A protein and the small-molecule ligand that binds it are described below.
Small molecule (SMILES): CN(c1ccccc1)c1nccc(-c2cnn3ncccc23)n1

Binding-site contacts:
Ligand atom N3 contacts residue ASP183 of chain 1.C at 3.9 Å.
Ligand atom C7 contacts residue ALA62 of chain 1.C at 3.5 Å (hydrophobic).
Ligand atom C11 contacts residue PHE114 of chain 1.C at 3.5 Å (hydrophobic).
Ligand atom C10 contacts residue VAL182 of chain 1.C at 3.9 Å (hydrophobic).
Ligand atom N4 contacts residue ASP183 of chain 1.C at 3.6 Å.
Ligand atom N2 contacts residue PHE114 of chain 1.C at 3.6 Å.
Ligand atom C16 contacts residue LEU117 of chain 1.C at 3.4 Å (hydrophobic).
Ligand atom C6 contacts residue ALA62 of chain 1.C at 3.9 Å (hydrophobic).
Ligand atom N1 contacts residue GLU115 of chain 1.C at 3.9 Å.
Ligand atom N contacts residue ILE41 of chain 1.C at 3.8 Å.
Ligand atom C2 contacts residue SER118 of chain 1.C at 3.5 Å.
Ligand atom C11 contacts residue VAL182 of chain 1.C at 3.8 Å (hydrophobic).
Ligand atom N4 contacts residue LYS64 of chain 1.C at 3.0 Å (salt-bridge).
Ligand atom C14 contacts residue VAL49 of chain 1.C at 4.0 Å (hydrophobic).
Ligand atom C16 contacts residue ILE41 of chain 1.C at 3.7 Å (hydrophobic).
Ligand atom N3 contacts residue VAL182 of chain 1.C at 3.7 Å.
Ligand atom C14 contacts residue PHE46 of chain 1.C at 3.8 Å (hydrophobic).
Ligand atom N3 contacts residue LYS64 of chain 1.C at 3.7 Å.
Ligand atom C6 contacts residue LEU170 of chain 1.C at 3.6 Å (hydrophobic).
Ligand atom N2 contacts residue LYS64 of chain 1.C at 3.6 Å.
Ligand atom C7 contacts residue GLU115 of chain 1.C at 3.1 Å.
Ligand atom C15 contacts residue LYS64 of chain 1.C at 3.8 Å.
Ligand atom N contacts residue LEU170 of chain 1.C at 3.9 Å.
Ligand atom C16 contacts residue MET116 of chain 1.C at 3.8 Å (hydrophobic).
Ligand atom C13 contacts residue VAL49 of chain 1.C at 3.8 Å (hydrophobic).
Ligand atom N1 contacts residue ALA62 of chain 1.C at 3.5 Å.
Ligand atom N1 contacts residue LEU117 of chain 1.C at 3.3 Å (h-bond).
Ligand atom C7 contacts residue LEU117 of chain 1.C at 3.6 Å (hydrophobic).
Ligand atom N2 contacts residue ASP183 of chain 1.C at 3.8 Å.
Ligand atom C1 contacts residue LEU170 of chain 1.C at 4.0 Å (hydrophobic).
Ligand atom C8 contacts residue GLU115 of chain 1.C at 3.8 Å.
Ligand atom C15 contacts residue PHE46 of chain 1.C at 3.5 Å (hydrophobic).
Ligand atom C15 contacts residue ASP183 of chain 1.C at 3.8 Å.
Ligand atom N5 contacts residue LEU170 of chain 1.C at 3.7 Å.
Ligand atom N2 contacts residue VAL182 of chain 1.C at 3.8 Å.
Ligand atom C2 contacts residue LEU170 of chain 1.C at 3.3 Å (hydrophobic).
Ligand atom C8 contacts residue PHE114 of chain 1.C at 3.8 Å (hydrophobic).
Ligand atom C3 contacts residue LEU170 of chain 1.C at 3.7 Å (hydrophobic).
Ligand atom C4 contacts residue VAL49 of chain 1.C at 4.0 Å (hydrophobic).
Ligand atom C12 contacts residue VAL182 of chain 1.C at 3.8 Å (hydrophobic).

Sequence of chain 1.C:
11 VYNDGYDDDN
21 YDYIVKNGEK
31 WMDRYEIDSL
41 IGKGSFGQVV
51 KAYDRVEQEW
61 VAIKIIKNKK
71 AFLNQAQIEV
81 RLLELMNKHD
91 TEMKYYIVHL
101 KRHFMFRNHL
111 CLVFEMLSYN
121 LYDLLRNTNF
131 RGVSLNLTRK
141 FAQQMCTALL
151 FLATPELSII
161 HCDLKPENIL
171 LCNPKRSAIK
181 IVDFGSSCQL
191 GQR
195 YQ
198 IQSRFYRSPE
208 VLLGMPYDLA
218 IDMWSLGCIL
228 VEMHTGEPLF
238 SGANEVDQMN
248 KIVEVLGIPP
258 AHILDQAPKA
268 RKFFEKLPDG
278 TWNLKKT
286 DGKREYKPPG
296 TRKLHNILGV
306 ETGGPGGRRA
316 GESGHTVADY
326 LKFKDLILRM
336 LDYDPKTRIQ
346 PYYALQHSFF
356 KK